Sequence of chain 2.A:
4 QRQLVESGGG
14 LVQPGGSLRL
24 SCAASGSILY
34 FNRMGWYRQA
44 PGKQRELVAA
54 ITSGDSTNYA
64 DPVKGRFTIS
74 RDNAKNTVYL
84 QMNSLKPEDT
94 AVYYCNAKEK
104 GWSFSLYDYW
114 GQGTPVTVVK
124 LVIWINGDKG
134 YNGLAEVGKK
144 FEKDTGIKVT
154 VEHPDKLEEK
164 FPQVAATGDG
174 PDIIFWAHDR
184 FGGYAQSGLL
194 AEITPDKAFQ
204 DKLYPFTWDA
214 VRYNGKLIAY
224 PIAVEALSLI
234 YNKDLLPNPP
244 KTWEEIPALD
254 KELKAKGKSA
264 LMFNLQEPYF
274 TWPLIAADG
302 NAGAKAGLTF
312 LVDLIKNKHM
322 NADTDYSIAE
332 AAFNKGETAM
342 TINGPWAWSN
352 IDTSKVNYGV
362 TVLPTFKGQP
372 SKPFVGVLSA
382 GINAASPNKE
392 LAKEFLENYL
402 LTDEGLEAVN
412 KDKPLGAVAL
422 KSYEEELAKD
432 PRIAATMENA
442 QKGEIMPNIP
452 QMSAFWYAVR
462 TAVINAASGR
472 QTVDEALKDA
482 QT

Binding-site contacts:
Ligand atom O5 contacts residue ASP131 of chain 2.A at 4.0 Å.
Ligand atom C1 contacts residue LYS132 of chain 2.A at 3.6 Å.
Ligand atom C1 contacts residue ASP131 of chain 2.A at 3.5 Å.
Ligand atom O6 contacts residue GLU270 of chain 2.A at 2.9 Å (salt-bridge).
Ligand atom O2 contacts residue ASP182 of chain 2.A at 2.6 Å (salt-bridge).
Ligand atom O1 contacts residue LYS132 of chain 2.A at 2.8 Å (salt-bridge).
Ligand atom O2 contacts residue ALA180 of chain 2.A at 3.5 Å.
Ligand atom O6 contacts residue TYR272 of chain 2.A at 3.2 Å (h-bond).
Ligand atom O3 contacts residue TRP457 of chain 2.A at 3.3 Å.
Ligand atom C3 contacts residue TRP457 of chain 2.A at 4.0 Å (hydrophobic).
Ligand atom O4 contacts residue TRP179 of chain 2.A at 3.6 Å.
Ligand atom C3 contacts residue TRP179 of chain 2.A at 3.7 Å (hydrophobic).
Ligand atom O5 contacts residue TYR272 of chain 2.A at 3.2 Å.
Ligand atom C2 contacts residue LYS132 of chain 2.A at 3.8 Å.
Ligand atom O4 contacts residue ARG183 of chain 2.A at 3.1 Å (salt-bridge).
Ligand atom C6 contacts residue TYR272 of chain 2.A at 3.8 Å (hydrophobic).
Ligand atom C6 contacts residue GLU270 of chain 2.A at 3.6 Å.
Ligand atom O6 contacts residue PRO271 of chain 2.A at 3.4 Å.
Ligand atom C2 contacts residue GLU228 of chain 2.A at 3.7 Å.
Ligand atom C4 contacts residue TRP457 of chain 2.A at 3.7 Å (hydrophobic).
Ligand atom O3 contacts residue ASP182 of chain 2.A at 2.7 Å (salt-bridge).
Ligand atom O4 contacts residue ARG461 of chain 2.A at 3.9 Å.
Ligand atom C2 contacts residue TRP347 of chain 2.A at 3.9 Å (hydrophobic).
Ligand atom C3 contacts residue ASP182 of chain 2.A at 3.8 Å.
Ligand atom O2 contacts residue LYS132 of chain 2.A at 2.9 Å (salt-bridge).
Ligand atom O3 contacts residue ARG183 of chain 2.A at 3.3 Å (salt-bridge).
Ligand atom O3 contacts residue ALA180 of chain 2.A at 3.4 Å.
Ligand atom O3 contacts residue GLU228 of chain 2.A at 4.0 Å.
Ligand atom O6 contacts residue PHE273 of chain 2.A at 3.7 Å.
Ligand atom O2 contacts residue GLU228 of chain 2.A at 2.8 Å (salt-bridge).
Ligand atom C1 contacts residue TYR272 of chain 2.A at 3.6 Å (hydrophobic).
Ligand atom C2 contacts residue ASP182 of chain 2.A at 3.4 Å.
Ligand atom C1 contacts residue TRP347 of chain 2.A at 3.8 Å (hydrophobic).
Ligand atom O1 contacts residue ASN129 of chain 2.A at 3.1 Å (h-bond).
Ligand atom C6 contacts residue TRP457 of chain 2.A at 3.8 Å (hydrophobic).
Ligand atom C4 contacts residue TYR272 of chain 2.A at 4.0 Å (hydrophobic).
Ligand atom O2 contacts residue TRP179 of chain 2.A at 3.2 Å (h-bond).
Ligand atom O2 contacts residue TRP347 of chain 2.A at 4.0 Å.
Ligand atom O1 contacts residue ASP131 of chain 2.A at 3.2 Å (salt-bridge).
Ligand atom C6 contacts residue PRO271 of chain 2.A at 3.8 Å (hydrophobic).

A small-molecule ligand and the protein it binds are described below.
Small molecule (SMILES): OC[C@H]1O[C@H](O[C@H]2[C@H](O)[C@@H](O)[C@@H](O)O[C@@H]2CO)[C@H](O)[C@@H](O)[C@@H]1O